A small-molecule ligand and the protein it binds are described below.
Small molecule (SMILES): CC(=O)N[C@@H]1[C@@H](O)[C@H](O)[C@@H](CO)O[C@H]1O

Sequence of chain 2.A:
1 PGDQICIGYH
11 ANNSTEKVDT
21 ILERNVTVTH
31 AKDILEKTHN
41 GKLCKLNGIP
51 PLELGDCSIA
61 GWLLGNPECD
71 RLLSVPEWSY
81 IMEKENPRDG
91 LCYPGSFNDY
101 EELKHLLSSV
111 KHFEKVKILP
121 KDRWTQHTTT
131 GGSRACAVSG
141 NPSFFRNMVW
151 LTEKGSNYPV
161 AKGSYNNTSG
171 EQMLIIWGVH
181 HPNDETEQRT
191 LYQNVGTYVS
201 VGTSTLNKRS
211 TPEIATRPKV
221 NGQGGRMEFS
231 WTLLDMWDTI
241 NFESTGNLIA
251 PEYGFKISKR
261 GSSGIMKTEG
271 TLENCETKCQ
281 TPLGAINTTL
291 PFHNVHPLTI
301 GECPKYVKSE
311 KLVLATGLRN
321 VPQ

Binding-site contacts:
Ligand atom C3 contacts residue ASN25 of chain 2.A at 3.8 Å.
Ligand atom O6 contacts residue THR27 of chain 2.A at 4.3 Å.
Ligand atom O5 contacts residue ASN25 of chain 2.A at 2.4 Å (h-bond).
Ligand atom C4 contacts residue ASN25 of chain 2.A at 4.2 Å.
Ligand atom C5 contacts residue LYS17 of chain 2.A at 3.7 Å.
Ligand atom O6 contacts residue LYS17 of chain 2.A at 2.7 Å (salt-bridge).
Ligand atom C1 contacts residue ASN25 of chain 2.A at 1.4 Å.
Ligand atom O5 contacts residue LYS17 of chain 2.A at 3.2 Å (salt-bridge).
Ligand atom C7 contacts residue ASN25 of chain 2.A at 3.7 Å.
Ligand atom C2 contacts residue ASN25 of chain 2.A at 2.5 Å.
Ligand atom O7 contacts residue ASN25 of chain 2.A at 3.6 Å (h-bond).
Ligand atom C1 contacts residue LYS17 of chain 2.A at 3.6 Å.
Ligand atom C5 contacts residue ASN25 of chain 2.A at 3.6 Å.
Ligand atom N2 contacts residue ASN25 of chain 2.A at 3.2 Å (h-bond).
Ligand atom C6 contacts residue LYS17 of chain 2.A at 3.7 Å.